Sequence of chain 1.F:
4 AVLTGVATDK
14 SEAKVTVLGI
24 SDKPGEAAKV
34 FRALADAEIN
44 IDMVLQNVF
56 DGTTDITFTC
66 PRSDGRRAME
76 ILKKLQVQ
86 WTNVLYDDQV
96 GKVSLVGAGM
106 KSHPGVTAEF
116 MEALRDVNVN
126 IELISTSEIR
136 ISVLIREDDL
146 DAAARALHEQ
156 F

The protein below binds the small molecule below.
Small molecule (SMILES): N[C@@H](CCCC[NH3+])C(=O)O

Binding-site contacts:
Ligand atom O contacts residue PRO358 of chain 1.E at 3.6 Å.
Ligand atom CG contacts residue ILE44 of chain 1.F at 3.2 Å (hydrophobic).
Ligand atom CG contacts residue THR361 of chain 1.E at 3.2 Å.
Ligand atom C contacts residue ILE44 of chain 1.F at 3.7 Å (hydrophobic).
Ligand atom CE contacts residue SER381 of chain 1.E at 3.5 Å.
Ligand atom CD contacts residue THR361 of chain 1.E at 3.2 Å.
Ligand atom CA contacts residue MET354 of chain 1.E at 3.1 Å (hydrophobic).
Ligand atom N contacts residue MET354 of chain 1.E at 3.0 Å (h-bond).
Ligand atom NZ contacts residue SER381 of chain 1.E at 2.7 Å (h-bond).
Ligand atom C contacts residue THR361 of chain 1.E at 3.6 Å.
Ligand atom CA contacts residue ILE44 of chain 1.F at 3.5 Å (hydrophobic).
Ligand atom CE contacts residue ARG384 of chain 1.E at 3.8 Å.
Ligand atom C contacts residue HIS357 of chain 1.E at 3.6 Å.
Ligand atom CE contacts residue ASP45 of chain 1.F at 3.1 Å.
Ligand atom N contacts residue LYS355 of chain 1.E at 4.0 Å.
Ligand atom CA contacts residue HIS357 of chain 1.E at 3.2 Å.
Ligand atom N contacts residue ILE44 of chain 1.F at 2.5 Å (h-bond).
Ligand atom CB contacts residue MET354 of chain 1.E at 3.5 Å (hydrophobic).
Ligand atom OXT contacts residue ILE44 of chain 1.F at 3.9 Å.
Ligand atom NZ contacts residue GLU382 of chain 1.E at 3.2 Å (salt-bridge).
Ligand atom CB contacts residue ILE44 of chain 1.F at 3.9 Å (hydrophobic).
Ligand atom CD contacts residue ASP45 of chain 1.F at 4.0 Å.
Ligand atom O contacts residue HIS357 of chain 1.E at 3.9 Å.
Ligand atom OXT contacts residue THR361 of chain 1.E at 2.7 Å (h-bond).
Ligand atom O contacts residue ASN43 of chain 1.F at 3.6 Å (h-bond).
Ligand atom N contacts residue HIS357 of chain 1.E at 3.6 Å (h-bond).
Ligand atom OXT contacts residue VAL360 of chain 1.E at 3.8 Å.
Ligand atom CD contacts residue ILE385 of chain 1.E at 3.6 Å (hydrophobic).
Ligand atom OXT contacts residue GLY359 of chain 1.E at 3.6 Å.
Ligand atom N contacts residue ASN43 of chain 1.F at 2.9 Å (h-bond).
Ligand atom CA contacts residue ASN43 of chain 1.F at 3.6 Å.
Ligand atom O contacts residue ILE44 of chain 1.F at 2.7 Å (h-bond).
Ligand atom NZ contacts residue ASP45 of chain 1.F at 3.4 Å (salt-bridge).
Ligand atom C contacts residue ASN43 of chain 1.F at 4.0 Å.
Ligand atom C contacts residue PRO358 of chain 1.E at 3.9 Å (hydrophobic).
Ligand atom CB contacts residue THR361 of chain 1.E at 3.3 Å.
Ligand atom CB contacts residue VAL360 of chain 1.E at 3.5 Å (hydrophobic).
Ligand atom CE contacts residue THR380 of chain 1.E at 3.2 Å.
Ligand atom CD contacts residue MET354 of chain 1.E at 3.9 Å (hydrophobic).
Ligand atom NZ contacts residue ARG384 of chain 1.E at 4.0 Å.

Sequence of chain 1.E:
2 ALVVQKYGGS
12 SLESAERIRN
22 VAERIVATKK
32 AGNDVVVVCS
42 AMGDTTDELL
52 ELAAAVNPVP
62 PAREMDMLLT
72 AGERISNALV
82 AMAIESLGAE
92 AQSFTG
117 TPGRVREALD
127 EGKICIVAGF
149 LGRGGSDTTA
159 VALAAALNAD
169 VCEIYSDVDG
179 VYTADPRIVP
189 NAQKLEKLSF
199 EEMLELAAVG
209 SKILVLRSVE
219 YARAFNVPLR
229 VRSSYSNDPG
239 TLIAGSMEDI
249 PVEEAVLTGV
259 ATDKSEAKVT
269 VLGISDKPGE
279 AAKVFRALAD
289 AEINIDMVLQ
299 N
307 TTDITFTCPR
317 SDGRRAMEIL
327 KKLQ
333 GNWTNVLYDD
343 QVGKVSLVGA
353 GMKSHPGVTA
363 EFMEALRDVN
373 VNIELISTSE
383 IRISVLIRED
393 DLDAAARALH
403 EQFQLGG